Sequence of chain 3.A:
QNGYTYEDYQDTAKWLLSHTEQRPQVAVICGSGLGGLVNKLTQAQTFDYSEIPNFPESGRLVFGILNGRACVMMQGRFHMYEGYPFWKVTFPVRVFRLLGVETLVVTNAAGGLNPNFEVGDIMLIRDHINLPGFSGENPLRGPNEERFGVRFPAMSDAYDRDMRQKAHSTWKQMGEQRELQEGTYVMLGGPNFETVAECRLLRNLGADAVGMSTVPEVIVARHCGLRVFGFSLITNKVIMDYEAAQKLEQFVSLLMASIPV

Binding-site contacts:
Ligand atom O1P contacts residue ARG84 of chain 3.A at 3.5 Å (salt-bridge).
Ligand atom O6 contacts residue VAL245 of chain 3.A at 3.7 Å.
Ligand atom C10 contacts residue ALA116 of chain 3.A at 3.1 Å (hydrophobic).
Ligand atom N7 contacts residue PHE200 of chain 3.A at 3.3 Å.
Ligand atom O1P contacts residue SER220 of chain 3.A at 2.7 Å (h-bond).
Ligand atom N3 contacts residue GLY218 of chain 3.A at 3.6 Å.
Ligand atom F15 contacts residue SER33 of chain 3.A at 3.6 Å.
Ligand atom N2 contacts residue VAL217 of chain 3.A at 3.3 Å.
Ligand atom C8 contacts residue ALA117 of chain 3.A at 3.8 Å (hydrophobic).
Ligand atom P contacts residue ARG84 of chain 3.A at 3.7 Å.
Ligand atom N7 contacts residue GLY118 of chain 3.A at 3.5 Å (h-bond).
Ligand atom O1P contacts residue ASN115 of chain 3.A at 3.2 Å.
Ligand atom O6 contacts residue GLU201 of chain 3.A at 3.7 Å.
Ligand atom F15 contacts residue HIS86 of chain 3.A at 3.3 Å.
Ligand atom C14 contacts residue HIS86 of chain 3.A at 3.6 Å.
Ligand atom C5 contacts residue PHE200 of chain 3.A at 3.4 Å (hydrophobic).
Ligand atom O2P contacts residue GLY32 of chain 3.A at 3.8 Å.
Ligand atom C6 contacts residue GLU201 of chain 3.A at 3.6 Å.
Ligand atom C13 contacts residue ALA116 of chain 3.A at 3.5 Å (hydrophobic).
Ligand atom O3P contacts residue HIS86 of chain 3.A at 2.9 Å (h-bond).
Ligand atom O3P contacts residue ARG84 of chain 3.A at 3.0 Å (salt-bridge).
Ligand atom N7 contacts residue ASN243 of chain 3.A at 3.1 Å (h-bond).
Ligand atom N3 contacts residue VAL217 of chain 3.A at 3.6 Å (h-bond).
Ligand atom C2 contacts residue GLU201 of chain 3.A at 3.4 Å.
Ligand atom C8 contacts residue ASN243 of chain 3.A at 3.8 Å.
Ligand atom O2P contacts residue ALA116 of chain 3.A at 3.2 Å (h-bond).
Ligand atom O6 contacts residue PHE200 of chain 3.A at 3.5 Å.
Ligand atom N1 contacts residue VAL217 of chain 3.A at 3.5 Å.
Ligand atom O1P contacts residue ALA116 of chain 3.A at 3.8 Å.
Ligand atom C6 contacts residue PHE200 of chain 3.A at 3.6 Å (hydrophobic).
Ligand atom N1 contacts residue GLU201 of chain 3.A at 2.6 Å (salt-bridge).
Ligand atom F16 contacts residue HIS86 of chain 3.A at 3.2 Å.
Ligand atom C2 contacts residue VAL217 of chain 3.A at 3.8 Å (hydrophobic).
Ligand atom O3P contacts residue GLY32 of chain 3.A at 3.4 Å.
Ligand atom C4 contacts residue VAL217 of chain 3.A at 3.7 Å (hydrophobic).
Ligand atom N3 contacts residue MET219 of chain 3.A at 3.8 Å.
Ligand atom C5 contacts residue GLY118 of chain 3.A at 3.7 Å.
Ligand atom N2 contacts residue MET219 of chain 3.A at 3.6 Å.
Ligand atom N2 contacts residue GLU201 of chain 3.A at 2.6 Å (salt-bridge).
Ligand atom O2P contacts residue SER33 of chain 3.A at 3.2 Å (h-bond).

The protein below binds the small molecule below.
Small molecule (SMILES): Nc1nc2c(ncn2CCCCC(F)(F)P(=O)(O)O)c(=O)[nH]1